A small-molecule ligand and the protein it binds are described below.
Small molecule (SMILES): Nc1ncnc2c1ncn2[C@@H]1O[C@H](CO[P](=O)(O)O[C@H]2[C@@H](O)[C@H](n3cnc4c(N)ncnc43)O[C@@H]2CO[P](=O)(O)O[C@H]2[C@@H](O)[C@H](n3cnc4c(N)ncnc43)O[C@@H]2COP(=O)(O)O)[C@@H](O)[C@H]1O

Binding-site contacts:
Ligand atom N6 contacts residue U1 of chain 34.C at 2.8 Å (h-bond).
Ligand atom N1 contacts residue U1 of chain 34.C at 2.8 Å (h-bond).
Ligand atom C6 contacts residue U3 of chain 34.C at 3.3 Å.
Ligand atom N6 contacts residue U2 of chain 34.C at 4.2 Å.
Ligand atom N3 contacts residue U3 of chain 34.C at 4.2 Å.
Ligand atom C6 contacts residue U1 of chain 34.C at 3.6 Å.
Ligand atom N1 contacts residue U3 of chain 34.C at 2.7 Å (h-bond).
Ligand atom C2 contacts residue U1 of chain 34.C at 3.5 Å.
Ligand atom C2 contacts residue U3 of chain 34.C at 3.0 Å.
Ligand atom N3 contacts residue U2 of chain 34.C at 3.7 Å.
Ligand atom C4 contacts residue U2 of chain 34.C at 4.3 Å.
Ligand atom N1 contacts residue U2 of chain 34.C at 3.5 Å (h-bond).
Ligand atom C6 contacts residue U2 of chain 34.C at 4.1 Å.
Ligand atom C2 contacts residue U2 of chain 34.C at 3.2 Å.
Ligand atom N6 contacts residue U3 of chain 34.C at 3.0 Å (h-bond).